Sequence of chain 50.B:
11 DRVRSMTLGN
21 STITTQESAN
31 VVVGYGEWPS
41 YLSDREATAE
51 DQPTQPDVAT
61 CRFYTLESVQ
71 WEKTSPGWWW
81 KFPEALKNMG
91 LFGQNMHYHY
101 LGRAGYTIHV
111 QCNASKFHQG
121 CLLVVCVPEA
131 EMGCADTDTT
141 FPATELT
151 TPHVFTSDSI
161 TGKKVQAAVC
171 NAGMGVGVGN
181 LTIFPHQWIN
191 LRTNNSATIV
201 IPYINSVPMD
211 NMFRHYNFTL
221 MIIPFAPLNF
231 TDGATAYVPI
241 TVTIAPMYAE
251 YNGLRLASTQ

Binding-site contacts:
Ligand atom C5 contacts residue TRP38 of chain 50.B at 3.9 Å (hydrophobic).
Ligand atom N1 contacts residue TRP38 of chain 50.B at 4.1 Å.
Ligand atom C6 contacts residue TRP38 of chain 50.B at 3.9 Å (hydrophobic).
Ligand atom N7 contacts residue TRP38 of chain 50.B at 3.7 Å.
Ligand atom C2 contacts residue TRP38 of chain 50.B at 4.2 Å (hydrophobic).
Ligand atom N3 contacts residue TRP38 of chain 50.B at 4.3 Å.
Ligand atom O6 contacts residue LYS58 of chain 50.D at 4.2 Å.
Ligand atom C4 contacts residue TRP38 of chain 50.B at 4.1 Å (hydrophobic).
Ligand atom C8 contacts residue TRP38 of chain 50.B at 4.1 Å (hydrophobic).
Ligand atom N9 contacts residue TRP38 of chain 50.B at 4.4 Å.
Ligand atom O6 contacts residue TRP38 of chain 50.B at 3.7 Å.
Ligand atom N1 contacts residue LYS58 of chain 50.D at 4.0 Å.

The protein below binds the small molecule below.
Small molecule (SMILES): Nc1nc2[nH]cnc2c(=O)[nH]1

Sequence of chain 50.D:
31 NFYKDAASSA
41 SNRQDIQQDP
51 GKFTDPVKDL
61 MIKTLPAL